Binding-site contacts:
Ligand atom O1 contacts residue VAL78 of chain 1.A at 3.9 Å.
Ligand atom C14 contacts residue ILE124 of chain 1.A at 3.7 Å (hydrophobic).
Ligand atom C4 contacts residue ILE70 of chain 1.A at 3.8 Å (hydrophobic).
Ligand atom N3 contacts residue MET146 of chain 1.A at 3.4 Å (h-bond).
Ligand atom C3 contacts residue GLU147 of chain 1.A at 3.8 Å.
Ligand atom N1 contacts residue MET149 of chain 1.A at 3.0 Å (h-bond).
Ligand atom C7 contacts residue MET149 of chain 1.A at 3.8 Å (hydrophobic).
Ligand atom C13 contacts residue ILE124 of chain 1.A at 3.4 Å (hydrophobic).
Ligand atom C10 contacts residue VAL78 of chain 1.A at 3.9 Å (hydrophobic).
Ligand atom C15 contacts residue ASP150 of chain 1.A at 3.4 Å.
Ligand atom C14 contacts residue LYS93 of chain 1.A at 3.7 Å.
Ligand atom C15 contacts residue MET149 of chain 1.A at 3.8 Å (hydrophobic).
Ligand atom O2 contacts residue ASP150 of chain 1.A at 3.5 Å (salt-bridge).
Ligand atom C10 contacts residue MET146 of chain 1.A at 3.7 Å (hydrophobic).
Ligand atom N5 contacts residue MET149 of chain 1.A at 3.0 Å (h-bond).
Ligand atom C17 contacts residue MET149 of chain 1.A at 3.8 Å (hydrophobic).
Ligand atom C7 contacts residue ASP150 of chain 1.A at 3.8 Å.
Ligand atom CL1 contacts residue LYS93 of chain 1.A at 3.6 Å.
Ligand atom C9 contacts residue MET146 of chain 1.A at 3.7 Å (hydrophobic).
Ligand atom C6 contacts residue MET149 of chain 1.A at 3.3 Å (hydrophobic).
Ligand atom C11 contacts residue ALA91 of chain 1.A at 3.5 Å (hydrophobic).
Ligand atom C11 contacts residue LYS93 of chain 1.A at 3.8 Å.
Ligand atom C12 contacts residue MET146 of chain 1.A at 3.8 Å (hydrophobic).
Ligand atom C3 contacts residue ALA91 of chain 1.A at 3.5 Å (hydrophobic).
Ligand atom O1 contacts residue LEU206 of chain 1.A at 3.6 Å.
Ligand atom C5 contacts residue LEU206 of chain 1.A at 3.6 Å (hydrophobic).
Ligand atom C3 contacts residue MET149 of chain 1.A at 3.7 Å (hydrophobic).
Ligand atom C6 contacts residue ILE70 of chain 1.A at 3.7 Å (hydrophobic).
Ligand atom N3 contacts residue LEU206 of chain 1.A at 3.9 Å.
Ligand atom N4 contacts residue VAL78 of chain 1.A at 3.9 Å.
Ligand atom C11 contacts residue MET146 of chain 1.A at 3.4 Å (hydrophobic).
Ligand atom C17 contacts residue ASP150 of chain 1.A at 3.6 Å.
Ligand atom C12 contacts residue LEU126 of chain 1.A at 3.8 Å (hydrophobic).
Ligand atom S1 contacts residue ALA151 of chain 1.A at 3.7 Å.
Ligand atom C9 contacts residue LYS93 of chain 1.A at 3.9 Å.
Ligand atom C11 contacts residue LEU144 of chain 1.A at 3.4 Å (hydrophobic).
Ligand atom C10 contacts residue LYS93 of chain 1.A at 3.7 Å.
Ligand atom N5 contacts residue ASP150 of chain 1.A at 3.8 Å.
Ligand atom C12 contacts residue LEU144 of chain 1.A at 3.5 Å (hydrophobic).
Ligand atom CL1 contacts residue ILE124 of chain 1.A at 3.7 Å.

A protein and the small-molecule ligand that binds it are described below.
Small molecule (SMILES): O=C(Nc1cnn(-c2csc(C(=O)NC3COC3)c2)c1)Nc1ccccc1Cl

Sequence of chain 1.A:
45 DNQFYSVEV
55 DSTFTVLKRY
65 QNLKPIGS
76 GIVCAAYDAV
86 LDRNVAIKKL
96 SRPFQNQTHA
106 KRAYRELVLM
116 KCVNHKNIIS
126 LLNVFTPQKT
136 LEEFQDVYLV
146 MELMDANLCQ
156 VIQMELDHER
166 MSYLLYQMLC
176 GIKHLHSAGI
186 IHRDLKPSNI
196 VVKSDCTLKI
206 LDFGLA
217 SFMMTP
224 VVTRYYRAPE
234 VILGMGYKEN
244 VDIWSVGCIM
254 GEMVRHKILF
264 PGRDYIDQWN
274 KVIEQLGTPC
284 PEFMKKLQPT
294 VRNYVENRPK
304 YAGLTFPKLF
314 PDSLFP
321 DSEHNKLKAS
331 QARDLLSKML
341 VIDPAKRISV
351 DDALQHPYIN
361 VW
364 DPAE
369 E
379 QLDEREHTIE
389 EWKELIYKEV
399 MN